A small-molecule ligand and the protein it binds are described below.
Small molecule (SMILES): CCCCCCCCCCCC[N+](C)(C)CCCS(=O)(=O)O

Sequence of chain 1.B:
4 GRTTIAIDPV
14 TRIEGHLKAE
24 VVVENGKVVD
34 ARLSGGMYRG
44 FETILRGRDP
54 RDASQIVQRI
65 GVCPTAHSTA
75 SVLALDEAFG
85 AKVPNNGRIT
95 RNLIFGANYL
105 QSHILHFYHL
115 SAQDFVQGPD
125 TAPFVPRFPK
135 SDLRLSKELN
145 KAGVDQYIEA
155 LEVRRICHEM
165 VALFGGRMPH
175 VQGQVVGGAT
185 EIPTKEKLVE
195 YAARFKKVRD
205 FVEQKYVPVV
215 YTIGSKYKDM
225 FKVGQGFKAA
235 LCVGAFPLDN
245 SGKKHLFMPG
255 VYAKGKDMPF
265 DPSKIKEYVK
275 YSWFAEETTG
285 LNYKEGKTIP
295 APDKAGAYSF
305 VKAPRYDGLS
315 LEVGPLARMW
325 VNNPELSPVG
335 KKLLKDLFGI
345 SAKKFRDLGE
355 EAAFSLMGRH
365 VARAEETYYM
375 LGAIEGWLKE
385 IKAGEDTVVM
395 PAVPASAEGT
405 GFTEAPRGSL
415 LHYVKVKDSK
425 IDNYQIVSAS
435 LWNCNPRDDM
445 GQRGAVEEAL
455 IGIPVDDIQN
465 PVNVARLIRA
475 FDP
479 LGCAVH

Binding-site contacts:
Ligand atom C14 contacts residue LYS226 of chain 1.B at 4.3 Å.
Ligand atom C5 contacts residue PHE225 of chain 1.B at 3.4 Å (hydrophobic).
Ligand atom C10 contacts residue PHE225 of chain 1.B at 4.3 Å (hydrophobic).
Ligand atom C6 contacts residue PHE342 of chain 1.B at 4.3 Å (hydrophobic).
Ligand atom C7 contacts residue PHE342 of chain 1.B at 3.6 Å (hydrophobic).
Ligand atom C9 contacts residue PHE225 of chain 1.B at 4.2 Å (hydrophobic).
Ligand atom C12 contacts residue LYS226 of chain 1.B at 3.5 Å.
Ligand atom C8 contacts residue ILE344 of chain 1.B at 3.5 Å (hydrophobic).
Ligand atom C5 contacts residue LEU338 of chain 1.B at 3.6 Å (hydrophobic).
Ligand atom C9 contacts residue ILE344 of chain 1.B at 4.4 Å (hydrophobic).
Ligand atom C11 contacts residue LYS226 of chain 1.B at 4.3 Å.
Ligand atom C7 contacts residue ILE344 of chain 1.B at 4.1 Å (hydrophobic).
Ligand atom C7 contacts residue ALA356 of chain 1.B at 4.4 Å (hydrophobic).
Ligand atom C11 contacts residue LYS222 of chain 1.B at 4.2 Å.
Ligand atom C9 contacts residue PHE342 of chain 1.B at 4.0 Å (hydrophobic).
Ligand atom C6 contacts residue LEU352 of chain 1.B at 4.0 Å (hydrophobic).
Ligand atom C6 contacts residue PHE225 of chain 1.B at 4.0 Å (hydrophobic).
Ligand atom C13 contacts residue LYS226 of chain 1.B at 4.5 Å.
Ligand atom C7 contacts residue PHE225 of chain 1.B at 3.6 Å (hydrophobic).
Ligand atom C6 contacts residue ILE344 of chain 1.B at 3.9 Å (hydrophobic).
Ligand atom C6 contacts residue LEU338 of chain 1.B at 3.7 Å (hydrophobic).
Ligand atom C8 contacts residue PHE225 of chain 1.B at 4.3 Å (hydrophobic).
Ligand atom C8 contacts residue PHE342 of chain 1.B at 4.1 Å (hydrophobic).
Ligand atom C5 contacts residue LEU352 of chain 1.B at 4.0 Å (hydrophobic).
Ligand atom C8 contacts residue ALA356 of chain 1.B at 4.0 Å (hydrophobic).